Sequence of chain 1.A:
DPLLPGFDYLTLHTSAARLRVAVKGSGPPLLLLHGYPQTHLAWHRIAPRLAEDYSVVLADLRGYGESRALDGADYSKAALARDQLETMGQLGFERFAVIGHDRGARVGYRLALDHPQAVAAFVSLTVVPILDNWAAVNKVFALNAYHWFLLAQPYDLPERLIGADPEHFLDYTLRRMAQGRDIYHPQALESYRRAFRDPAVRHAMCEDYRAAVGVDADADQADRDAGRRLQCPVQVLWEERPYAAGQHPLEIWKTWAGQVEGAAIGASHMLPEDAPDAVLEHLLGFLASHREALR

This small molecule binds to this protein.
Small molecule (SMILES): O=C(O)CF

Binding-site contacts:
Ligand atom C contacts residue ARG181 of chain 1.A at 3.6 Å.
Ligand atom F contacts residue LEU180 of chain 1.A at 4.0 Å.
Ligand atom OXT contacts residue ARG181 of chain 1.A at 3.8 Å.
Ligand atom CH3 contacts residue ASP177 of chain 1.A at 3.8 Å.
Ligand atom F contacts residue ARG181 of chain 1.A at 4.4 Å.
Ligand atom CH3 contacts residue LEU180 of chain 1.A at 4.3 Å (hydrophobic).
Ligand atom O contacts residue ASP177 of chain 1.A at 3.2 Å.
Ligand atom O contacts residue ARG181 of chain 1.A at 2.8 Å (salt-bridge).
Ligand atom F contacts residue TYR190 of chain 1.A at 3.3 Å.
Ligand atom CH3 contacts residue LEU195 of chain 1.A at 3.8 Å (hydrophobic).
Ligand atom C contacts residue ASP177 of chain 1.A at 4.0 Å.
Ligand atom CH3 contacts residue ARG181 of chain 1.A at 4.3 Å.
Ligand atom F contacts residue LEU195 of chain 1.A at 3.9 Å.